Binding-site contacts:
Ligand atom C3 contacts residue ASN45 of chain 1.B at 3.8 Å.
Ligand atom O5 contacts residue ASN45 of chain 1.B at 2.4 Å (h-bond).
Ligand atom C8 contacts residue ASN14 of chain 1.B at 3.4 Å.
Ligand atom C5 contacts residue ASN45 of chain 1.B at 3.7 Å.
Ligand atom C7 contacts residue ASN45 of chain 1.B at 3.4 Å.
Ligand atom O5 contacts residue TYR12 of chain 1.B at 3.8 Å.
Ligand atom C1 contacts residue TYR12 of chain 1.B at 3.8 Å (hydrophobic).
Ligand atom C6 contacts residue TYR12 of chain 1.B at 3.6 Å (hydrophobic).
Ligand atom O7 contacts residue ASN45 of chain 1.B at 3.5 Å (h-bond).
Ligand atom C8 contacts residue ASN45 of chain 1.B at 4.0 Å.
Ligand atom O6 contacts residue TYR12 of chain 1.B at 3.2 Å (h-bond).
Ligand atom C1 contacts residue ASN45 of chain 1.B at 1.4 Å.
Ligand atom C5 contacts residue TYR12 of chain 1.B at 3.6 Å (hydrophobic).
Ligand atom N2 contacts residue ASN45 of chain 1.B at 2.9 Å (h-bond).
Ligand atom C4 contacts residue ASN45 of chain 1.B at 4.2 Å.
Ligand atom C2 contacts residue ASN45 of chain 1.B at 2.5 Å.

Sequence of chain 1.B:
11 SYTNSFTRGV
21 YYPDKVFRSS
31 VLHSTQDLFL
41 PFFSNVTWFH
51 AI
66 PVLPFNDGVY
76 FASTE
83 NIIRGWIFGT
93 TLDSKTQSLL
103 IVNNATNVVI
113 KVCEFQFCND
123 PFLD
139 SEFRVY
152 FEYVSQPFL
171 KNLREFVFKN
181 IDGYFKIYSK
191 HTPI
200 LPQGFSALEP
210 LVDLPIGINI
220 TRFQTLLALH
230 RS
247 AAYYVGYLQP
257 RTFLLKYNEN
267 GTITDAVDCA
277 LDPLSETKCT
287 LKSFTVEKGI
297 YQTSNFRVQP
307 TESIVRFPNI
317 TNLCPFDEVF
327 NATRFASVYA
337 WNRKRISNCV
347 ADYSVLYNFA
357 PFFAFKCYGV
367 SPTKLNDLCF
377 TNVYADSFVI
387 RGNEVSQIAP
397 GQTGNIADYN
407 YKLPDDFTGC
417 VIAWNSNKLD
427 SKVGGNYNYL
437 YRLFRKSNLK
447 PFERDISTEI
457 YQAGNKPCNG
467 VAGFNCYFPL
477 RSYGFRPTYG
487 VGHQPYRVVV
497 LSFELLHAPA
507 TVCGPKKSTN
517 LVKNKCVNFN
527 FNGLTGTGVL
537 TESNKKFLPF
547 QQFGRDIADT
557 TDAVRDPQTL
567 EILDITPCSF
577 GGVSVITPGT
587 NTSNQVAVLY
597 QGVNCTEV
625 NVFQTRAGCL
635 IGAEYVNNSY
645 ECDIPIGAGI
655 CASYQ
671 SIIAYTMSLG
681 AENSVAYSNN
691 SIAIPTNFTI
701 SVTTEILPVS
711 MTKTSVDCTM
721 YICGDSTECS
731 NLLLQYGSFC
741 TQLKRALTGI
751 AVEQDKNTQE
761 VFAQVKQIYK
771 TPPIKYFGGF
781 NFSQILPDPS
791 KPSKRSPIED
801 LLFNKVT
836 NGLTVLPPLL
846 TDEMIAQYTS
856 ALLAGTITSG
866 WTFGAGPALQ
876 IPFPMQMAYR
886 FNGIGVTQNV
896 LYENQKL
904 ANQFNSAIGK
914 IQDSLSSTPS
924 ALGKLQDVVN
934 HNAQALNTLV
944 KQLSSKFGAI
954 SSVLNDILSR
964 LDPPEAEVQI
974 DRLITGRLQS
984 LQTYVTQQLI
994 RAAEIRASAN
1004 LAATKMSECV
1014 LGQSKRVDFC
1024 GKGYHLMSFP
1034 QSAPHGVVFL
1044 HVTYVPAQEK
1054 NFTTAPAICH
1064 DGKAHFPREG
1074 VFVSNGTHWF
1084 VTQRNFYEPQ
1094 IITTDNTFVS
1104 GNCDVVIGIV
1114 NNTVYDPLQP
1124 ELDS

A small-molecule ligand and the protein it binds are described below.
Small molecule (SMILES): CC(=O)N[C@@H]1[C@@H](O)[C@H](O)[C@@H](CO)O[C@H]1O